Binding-site contacts:
Ligand atom C3 contacts residue SER398 of chain 1.K at 2.2 Å.
Ligand atom C4 contacts residue SER398 of chain 1.K at 3.5 Å.
Ligand atom O4 contacts residue SER398 of chain 1.K at 4.4 Å.
Ligand atom O8 contacts residue SER398 of chain 1.K at 3.3 Å.
Ligand atom C8 contacts residue SER398 of chain 1.K at 4.5 Å.
Ligand atom C1 contacts residue SER398 of chain 1.K at 2.8 Å.
Ligand atom O1B contacts residue SER398 of chain 1.K at 3.5 Å (h-bond).
Ligand atom C7 contacts residue SER398 of chain 1.K at 4.4 Å.
Ligand atom C2 contacts residue SER398 of chain 1.K at 1.5 Å.
Ligand atom C6 contacts residue SER398 of chain 1.K at 3.1 Å.
Ligand atom C5 contacts residue SER398 of chain 1.K at 3.9 Å.
Ligand atom O1A contacts residue SER398 of chain 1.K at 3.5 Å (h-bond).
Ligand atom O6 contacts residue SER398 of chain 1.K at 2.2 Å (h-bond).

A protein and the small-molecule ligand that binds it are described below.
Small molecule (SMILES): C[C@H](O)[C@H](N)[C@@H]1O[C@](O)(C(=O)O)C[C@H](O)[C@@H]1N

Sequence of chain 1.K:
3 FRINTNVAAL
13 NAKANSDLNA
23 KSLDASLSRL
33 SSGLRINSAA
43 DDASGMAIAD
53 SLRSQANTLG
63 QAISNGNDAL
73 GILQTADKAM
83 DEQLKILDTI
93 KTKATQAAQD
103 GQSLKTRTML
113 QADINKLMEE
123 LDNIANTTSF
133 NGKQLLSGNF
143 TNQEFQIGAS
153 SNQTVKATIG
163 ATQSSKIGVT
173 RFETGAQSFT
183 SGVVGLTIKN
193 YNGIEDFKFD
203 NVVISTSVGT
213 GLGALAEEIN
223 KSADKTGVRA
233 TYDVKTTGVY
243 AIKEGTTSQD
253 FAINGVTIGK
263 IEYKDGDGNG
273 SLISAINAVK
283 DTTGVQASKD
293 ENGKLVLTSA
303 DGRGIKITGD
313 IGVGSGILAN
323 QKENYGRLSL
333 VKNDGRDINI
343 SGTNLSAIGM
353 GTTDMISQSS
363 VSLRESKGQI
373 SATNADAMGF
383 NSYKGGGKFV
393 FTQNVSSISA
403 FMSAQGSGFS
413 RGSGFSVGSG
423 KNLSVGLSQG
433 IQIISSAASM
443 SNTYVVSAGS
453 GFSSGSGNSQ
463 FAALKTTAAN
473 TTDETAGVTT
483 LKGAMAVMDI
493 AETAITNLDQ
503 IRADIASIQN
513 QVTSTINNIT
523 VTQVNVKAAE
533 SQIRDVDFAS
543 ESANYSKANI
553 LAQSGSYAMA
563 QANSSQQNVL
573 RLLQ